Binding-site contacts:
Ligand atom N19 contacts residue LYS192 of chain 1.C at 4.1 Å.
Ligand atom C18 contacts residue LYS192 of chain 1.C at 4.2 Å.
Ligand atom C35 contacts residue LYS192 of chain 1.C at 4.0 Å.
Ligand atom N20 contacts residue ALA191 of chain 1.C at 4.2 Å.
Ligand atom C29 contacts residue ILE195 of chain 1.C at 4.0 Å (hydrophobic).
Ligand atom C12 contacts residue SER238 of chain 1.C at 4.5 Å.
Ligand atom C18 contacts residue ILE195 of chain 1.C at 4.4 Å (hydrophobic).
Ligand atom C18 contacts residue PHE193 of chain 1.C at 4.2 Å (hydrophobic).
Ligand atom C25 contacts residue LEU237 of chain 1.C at 4.0 Å (hydrophobic).
Ligand atom N19 contacts residue PHE193 of chain 1.C at 4.4 Å.
Ligand atom C21 contacts residue LYS192 of chain 1.C at 3.5 Å.
Ligand atom C7 contacts residue TYR241 of chain 1.C at 4.4 Å (hydrophobic).
Ligand atom N4 contacts residue TYR241 of chain 1.C at 4.2 Å.
Ligand atom C18 contacts residue ALA191 of chain 1.C at 4.3 Å (hydrophobic).
Ligand atom N1 contacts residue ASP242 of chain 1.C at 4.4 Å.
Ligand atom C3 contacts residue SER238 of chain 1.C at 4.0 Å.
Ligand atom S23 contacts residue ILE195 of chain 1.C at 4.0 Å.
Ligand atom C17 contacts residue ILE195 of chain 1.C at 3.5 Å (hydrophobic).
Ligand atom N11 contacts residue ILE195 of chain 1.C at 3.5 Å.
Ligand atom C12 contacts residue ILE195 of chain 1.C at 3.9 Å (hydrophobic).
Ligand atom N1 contacts residue TYR241 of chain 1.C at 3.8 Å.
Ligand atom N19 contacts residue ALA191 of chain 1.C at 3.4 Å (h-bond).
Ligand atom S23 contacts residue LEU237 of chain 1.C at 4.1 Å.
Ligand atom N14 contacts residue LEU203 of chain 1.C at 3.9 Å.
Ligand atom C6 contacts residue TYR241 of chain 1.C at 3.8 Å (hydrophobic).
Ligand atom C15 contacts residue LEU203 of chain 1.C at 4.3 Å (hydrophobic).
Ligand atom C10 contacts residue ILE195 of chain 1.C at 4.2 Å (hydrophobic).
Ligand atom C21 contacts residue PHE193 of chain 1.C at 3.5 Å (hydrophobic).
Ligand atom C26 contacts residue ILE195 of chain 1.C at 4.1 Å (hydrophobic).
Ligand atom S23 contacts residue SER238 of chain 1.C at 3.5 Å.
Ligand atom C15 contacts residue ILE195 of chain 1.C at 4.3 Å (hydrophobic).
Ligand atom N13 contacts residue SER238 of chain 1.C at 4.2 Å.
Ligand atom C24 contacts residue ILE195 of chain 1.C at 3.6 Å (hydrophobic).
Ligand atom C17 contacts residue LEU203 of chain 1.C at 4.5 Å (hydrophobic).
Ligand atom O32 contacts residue LEU237 of chain 1.C at 4.2 Å.
Ligand atom C28 contacts residue ILE195 of chain 1.C at 4.5 Å (hydrophobic).
Ligand atom C25 contacts residue ILE195 of chain 1.C at 3.6 Å (hydrophobic).
Ligand atom C26 contacts residue LEU237 of chain 1.C at 4.4 Å (hydrophobic).
Ligand atom C5 contacts residue TYR241 of chain 1.C at 3.6 Å (hydrophobic).

Sequence of chain 1.C:
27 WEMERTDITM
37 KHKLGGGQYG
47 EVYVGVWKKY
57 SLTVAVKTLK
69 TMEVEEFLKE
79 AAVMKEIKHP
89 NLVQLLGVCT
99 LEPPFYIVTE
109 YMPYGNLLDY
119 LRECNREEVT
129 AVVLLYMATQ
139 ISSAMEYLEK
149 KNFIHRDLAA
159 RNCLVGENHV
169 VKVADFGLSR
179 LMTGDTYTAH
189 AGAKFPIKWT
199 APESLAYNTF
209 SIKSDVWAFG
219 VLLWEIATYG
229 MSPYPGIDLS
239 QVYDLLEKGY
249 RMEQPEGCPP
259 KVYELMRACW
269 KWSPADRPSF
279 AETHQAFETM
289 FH

The protein below binds the small molecule below.
Small molecule (SMILES): Cc1cc(Nc2cc(N3CCN(C)CC3)nc(Sc3ccc(NC(=O)C4CC4)cc3)n2)[nH]n1